Sequence of chain 1.H:
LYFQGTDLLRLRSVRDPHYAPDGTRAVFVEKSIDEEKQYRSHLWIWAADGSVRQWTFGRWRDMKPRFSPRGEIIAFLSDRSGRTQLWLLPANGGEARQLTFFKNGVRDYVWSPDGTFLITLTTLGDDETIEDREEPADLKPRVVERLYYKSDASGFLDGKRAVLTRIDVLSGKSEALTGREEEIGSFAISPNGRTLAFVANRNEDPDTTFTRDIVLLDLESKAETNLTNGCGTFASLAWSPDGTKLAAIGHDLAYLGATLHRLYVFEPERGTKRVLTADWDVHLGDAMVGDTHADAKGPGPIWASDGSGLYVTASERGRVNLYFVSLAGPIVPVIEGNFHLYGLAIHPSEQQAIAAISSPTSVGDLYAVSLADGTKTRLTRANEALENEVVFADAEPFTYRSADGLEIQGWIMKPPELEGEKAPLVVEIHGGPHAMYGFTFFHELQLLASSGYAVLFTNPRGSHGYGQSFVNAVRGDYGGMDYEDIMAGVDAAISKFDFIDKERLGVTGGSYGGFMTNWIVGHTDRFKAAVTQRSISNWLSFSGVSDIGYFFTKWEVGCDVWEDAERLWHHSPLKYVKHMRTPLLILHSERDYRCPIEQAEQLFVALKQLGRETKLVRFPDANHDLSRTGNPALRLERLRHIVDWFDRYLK

The protein below binds the small molecule below.
Small molecule (SMILES): C[C@H](N)C(=O)O

Binding-site contacts:
Ligand atom N contacts residue ARG573 of chain 1.H at 3.0 Å (salt-bridge).
Ligand atom N contacts residue HIS627 of chain 1.H at 3.4 Å (h-bond).
Ligand atom OXT contacts residue ARG677 of chain 1.H at 3.1 Å (salt-bridge).
Ligand atom CA contacts residue LEU665 of chain 1.H at 4.2 Å (hydrophobic).
Ligand atom CA contacts residue ARG677 of chain 1.H at 4.3 Å.
Ligand atom OXT contacts residue GLN572 of chain 1.H at 3.3 Å (h-bond).
Ligand atom CB contacts residue LEU665 of chain 1.H at 4.0 Å (hydrophobic).
Ligand atom CA contacts residue ARG573 of chain 1.H at 4.3 Å.
Ligand atom N contacts residue GLN572 of chain 1.H at 3.5 Å.
Ligand atom CA contacts residue SER628 of chain 1.H at 4.2 Å.
Ligand atom N contacts residue LEU626 of chain 1.H at 2.9 Å (h-bond).
Ligand atom OXT contacts residue ARG573 of chain 1.H at 3.0 Å (salt-bridge).
Ligand atom CB contacts residue LEU626 of chain 1.H at 3.5 Å (hydrophobic).
Ligand atom C contacts residue ARG573 of chain 1.H at 3.8 Å.
Ligand atom O contacts residue ARG573 of chain 1.H at 3.5 Å.
Ligand atom CB contacts residue ARG677 of chain 1.H at 3.5 Å.
Ligand atom CB contacts residue PHE658 of chain 1.H at 3.5 Å (hydrophobic).
Ligand atom C contacts residue ARG677 of chain 1.H at 3.7 Å.
Ligand atom O contacts residue ARG677 of chain 1.H at 4.2 Å.
Ligand atom C contacts residue GLN572 of chain 1.H at 4.2 Å.
Ligand atom CA contacts residue HIS627 of chain 1.H at 4.1 Å.
Ligand atom CA contacts residue PHE658 of chain 1.H at 4.5 Å (hydrophobic).
Ligand atom CA contacts residue LEU626 of chain 1.H at 4.1 Å (hydrophobic).
Ligand atom O contacts residue SER666 of chain 1.H at 4.0 Å.
Ligand atom O contacts residue LEU665 of chain 1.H at 3.7 Å.
Ligand atom C contacts residue LEU665 of chain 1.H at 4.4 Å (hydrophobic).
Ligand atom O contacts residue HIS663 of chain 1.H at 4.1 Å.
Ligand atom CB contacts residue HIS627 of chain 1.H at 4.3 Å.
Ligand atom CA contacts residue GLN572 of chain 1.H at 4.4 Å.